Sequence of chain 2.B:
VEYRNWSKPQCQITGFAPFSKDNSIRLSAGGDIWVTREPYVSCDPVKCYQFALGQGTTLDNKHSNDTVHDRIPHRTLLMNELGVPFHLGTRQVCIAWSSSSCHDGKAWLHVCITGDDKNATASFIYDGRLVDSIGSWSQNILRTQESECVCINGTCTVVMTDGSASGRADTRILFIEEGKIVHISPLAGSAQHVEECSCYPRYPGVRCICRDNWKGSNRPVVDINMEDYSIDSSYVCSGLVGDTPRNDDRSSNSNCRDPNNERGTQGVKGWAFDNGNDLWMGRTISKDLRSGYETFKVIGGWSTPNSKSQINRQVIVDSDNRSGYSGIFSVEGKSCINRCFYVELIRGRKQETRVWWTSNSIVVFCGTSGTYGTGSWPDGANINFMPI

A small-molecule ligand and the protein it binds are described below.
Small molecule (SMILES): CC(=O)N[C@H]1[C@H](O[C@H]2[C@H](O)[C@@H](NC(C)=O)CO[C@@H]2CO)O[C@H](CO)[C@@H](O)[C@@H]1O

Binding-site contacts:
Ligand atom O5 contacts residue ASN5 of chain 2.B at 2.3 Å (h-bond).
Ligand atom O7 contacts residue ASN5 of chain 2.B at 3.6 Å (h-bond).
Ligand atom O7 contacts residue TYR203 of chain 2.B at 3.6 Å (h-bond).
Ligand atom C8 contacts residue NAG2 of chain 2.J at 3.9 Å.
Ligand atom C3 contacts residue ASN5 of chain 2.B at 3.5 Å.
Ligand atom C1 contacts residue ASN5 of chain 2.B at 1.4 Å.
Ligand atom C2 contacts residue NAG2 of chain 2.J at 3.5 Å.
Ligand atom C2 contacts residue SER7 of chain 2.B at 4.4 Å.
Ligand atom C6 contacts residue ASN5 of chain 2.B at 3.4 Å.
Ligand atom O6 contacts residue TYR3 of chain 2.B at 3.6 Å (h-bond).
Ligand atom O7 contacts residue NAG2 of chain 2.J at 4.5 Å.
Ligand atom C7 contacts residue SER7 of chain 2.B at 2.9 Å.
Ligand atom O4 contacts residue ASN5 of chain 2.B at 4.5 Å.
Ligand atom C7 contacts residue NAG2 of chain 2.J at 3.7 Å.
Ligand atom C7 contacts residue NAG1 of chain 2.J at 3.9 Å.
Ligand atom O7 contacts residue NAG1 of chain 2.J at 3.2 Å (h-bond).
Ligand atom C5 contacts residue ASN5 of chain 2.B at 3.0 Å.
Ligand atom C2 contacts residue ASN5 of chain 2.B at 2.5 Å.
Ligand atom C8 contacts residue NAG1 of chain 2.J at 4.4 Å.
Ligand atom C7 contacts residue TYR203 of chain 2.B at 4.4 Å (hydrophobic).
Ligand atom C7 contacts residue ASN5 of chain 2.B at 4.0 Å.
Ligand atom N2 contacts residue NAG2 of chain 2.J at 3.0 Å.
Ligand atom O3 contacts residue NAG2 of chain 2.J at 2.7 Å.
Ligand atom O5 contacts residue SER7 of chain 2.B at 3.5 Å.
Ligand atom O6 contacts residue ASN5 of chain 2.B at 2.6 Å (h-bond).
Ligand atom C4 contacts residue ASN5 of chain 2.B at 3.2 Å.
Ligand atom O7 contacts residue SER7 of chain 2.B at 2.8 Å (h-bond).
Ligand atom C3 contacts residue NAG2 of chain 2.J at 3.6 Å.
Ligand atom C8 contacts residue GLU2 of chain 2.B at 4.4 Å.
Ligand atom N2 contacts residue SER7 of chain 2.B at 3.6 Å.
Ligand atom O6 contacts residue GLU2 of chain 2.B at 3.9 Å.
Ligand atom C8 contacts residue SER7 of chain 2.B at 3.2 Å.
Ligand atom N2 contacts residue ASN5 of chain 2.B at 3.6 Å (h-bond).
Ligand atom C8 contacts residue TYR203 of chain 2.B at 4.5 Å (hydrophobic).
Ligand atom C1 contacts residue SER7 of chain 2.B at 3.6 Å.